A protein and the small-molecule ligand that binds it are described below.
Small molecule (SMILES): COc1cc([C@H]2SCC(=O)N2c2cccnc2)c(CCCN2CCN(C)CC2)cc1O

Sequence of chain 1.A:
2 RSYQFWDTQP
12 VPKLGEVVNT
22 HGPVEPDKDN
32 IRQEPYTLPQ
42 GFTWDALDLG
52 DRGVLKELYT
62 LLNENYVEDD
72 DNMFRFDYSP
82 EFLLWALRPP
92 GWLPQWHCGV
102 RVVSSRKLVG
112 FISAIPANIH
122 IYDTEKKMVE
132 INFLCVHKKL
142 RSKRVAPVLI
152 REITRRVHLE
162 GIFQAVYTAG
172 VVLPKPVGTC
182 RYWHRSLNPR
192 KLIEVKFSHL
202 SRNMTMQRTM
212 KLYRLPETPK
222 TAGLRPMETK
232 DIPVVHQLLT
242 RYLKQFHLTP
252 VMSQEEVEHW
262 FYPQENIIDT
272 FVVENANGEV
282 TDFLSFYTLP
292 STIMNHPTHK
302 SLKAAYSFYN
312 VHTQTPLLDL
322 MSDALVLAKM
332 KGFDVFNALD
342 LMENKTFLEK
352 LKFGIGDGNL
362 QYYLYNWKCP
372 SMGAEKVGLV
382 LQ

Binding-site contacts:
Ligand atom S contacts residue ASP70 of chain 1.A at 3.4 Å (salt-bridge).
Ligand atom N4 contacts residue ASP71 of chain 1.A at 3.7 Å.
Ligand atom C20 contacts residue GLY171 of chain 1.A at 3.4 Å.
Ligand atom C12 contacts residue TYR307 of chain 1.A at 3.2 Å (hydrophobic).
Ligand atom O2 contacts residue PHE75 of chain 1.A at 3.5 Å.
Ligand atom C8 contacts residue SER292 of chain 1.A at 3.6 Å.
Ligand atom O2 contacts residue ARG76 of chain 1.A at 3.6 Å.
Ligand atom C16 contacts residue TYR183 of chain 1.A at 3.6 Å (hydrophobic).
Ligand atom C6 contacts residue GLU69 of chain 1.A at 3.6 Å.
Ligand atom C6 contacts residue ASP70 of chain 1.A at 3.5 Å.
Ligand atom C6 contacts residue PHE75 of chain 1.A at 3.4 Å (hydrophobic).
Ligand atom C6 contacts residue VAL68 of chain 1.A at 3.4 Å (hydrophobic).
Ligand atom C23 contacts residue HIS185 of chain 1.A at 3.7 Å.
Ligand atom C1 contacts residue PHE75 of chain 1.A at 3.9 Å (hydrophobic).
Ligand atom N2 contacts residue TYR307 of chain 1.A at 3.4 Å (h-bond).
Ligand atom C15 contacts residue TYR183 of chain 1.A at 3.5 Å (hydrophobic).
Ligand atom C7 contacts residue SER292 of chain 1.A at 3.6 Å.
Ligand atom O3 contacts residue HIS185 of chain 1.A at 3.4 Å (h-bond).
Ligand atom C18 contacts residue ASP71 of chain 1.A at 3.3 Å.
Ligand atom O2 contacts residue SER292 of chain 1.A at 2.7 Å (h-bond).
Ligand atom C1 contacts residue ASP70 of chain 1.A at 3.6 Å.
Ligand atom C11 contacts residue ASN338 of chain 1.A at 3.9 Å.
Ligand atom O2 contacts residue PHE77 of chain 1.A at 3.7 Å.
Ligand atom C9 contacts residue PHE75 of chain 1.A at 3.9 Å (hydrophobic).
Ligand atom C18 contacts residue GLU69 of chain 1.A at 3.2 Å.
Ligand atom C11 contacts residue PHE198 of chain 1.A at 3.5 Å (hydrophobic).
Ligand atom C17 contacts residue GLU69 of chain 1.A at 3.0 Å.
Ligand atom C10 contacts residue SER292 of chain 1.A at 3.7 Å.
Ligand atom C3 contacts residue ASP70 of chain 1.A at 3.7 Å.
Ligand atom S contacts residue GLU69 of chain 1.A at 3.6 Å.
Ligand atom C5 contacts residue PHE77 of chain 1.A at 3.8 Å (hydrophobic).
Ligand atom C22 contacts residue ASP358 of chain 1.A at 3.8 Å.
Ligand atom C17 contacts residue VAL68 of chain 1.A at 3.7 Å (hydrophobic).
Ligand atom C9 contacts residue SER292 of chain 1.A at 3.4 Å.
Ligand atom C7 contacts residue PHE77 of chain 1.A at 3.6 Å (hydrophobic).
Ligand atom N1 contacts residue PHE77 of chain 1.A at 3.6 Å.
Ligand atom N2 contacts residue ASN338 of chain 1.A at 3.0 Å (h-bond).
Ligand atom O1 contacts residue PHE198 of chain 1.A at 3.7 Å.
Ligand atom C10 contacts residue PHE198 of chain 1.A at 3.4 Å (hydrophobic).
Ligand atom O3 contacts residue ASP358 of chain 1.A at 3.2 Å (salt-bridge).